Binding-site contacts:
Ligand atom C5 contacts residue VAL449 of chain 1.G at 4.0 Å (hydrophobic).
Ligand atom C2 contacts residue SER450 of chain 1.G at 4.5 Å.
Ligand atom C8 contacts residue VAL259 of chain 1.G at 4.3 Å (hydrophobic).
Ligand atom C7 contacts residue ASN381 of chain 1.G at 4.2 Å.
Ligand atom C6 contacts residue GLY383 of chain 1.G at 4.1 Å.
Ligand atom C8 contacts residue ASN381 of chain 1.G at 3.5 Å.
Ligand atom C3 contacts residue ASN267 of chain 1.G at 3.8 Å.
Ligand atom C3 contacts residue VAL449 of chain 1.G at 4.0 Å (hydrophobic).
Ligand atom N2 contacts residue ASN267 of chain 1.G at 2.8 Å (h-bond).
Ligand atom C1 contacts residue SER450 of chain 1.G at 4.0 Å.
Ligand atom C6 contacts residue CYS382 of chain 1.G at 4.3 Å (hydrophobic).
Ligand atom C8 contacts residue ASN267 of chain 1.G at 3.9 Å.
Ligand atom O6 contacts residue GLY383 of chain 1.G at 3.1 Å (h-bond).
Ligand atom O5 contacts residue ASN267 of chain 1.G at 2.4 Å (h-bond).
Ligand atom O7 contacts residue PRO217 of chain 1.G at 3.8 Å.
Ligand atom O6 contacts residue CYS382 of chain 1.G at 3.9 Å.
Ligand atom C4 contacts residue VAL449 of chain 1.G at 4.4 Å (hydrophobic).
Ligand atom C7 contacts residue ASN267 of chain 1.G at 3.7 Å.
Ligand atom O4 contacts residue VAL449 of chain 1.G at 4.2 Å.
Ligand atom N2 contacts residue SER450 of chain 1.G at 4.0 Å.
Ligand atom O7 contacts residue ASN381 of chain 1.G at 4.0 Å.
Ligand atom C2 contacts residue ASN267 of chain 1.G at 2.5 Å.
Ligand atom O3 contacts residue CYS382 of chain 1.G at 4.4 Å.
Ligand atom C4 contacts residue ASN267 of chain 1.G at 4.2 Å.
Ligand atom C5 contacts residue ASN267 of chain 1.G at 3.7 Å.
Ligand atom O5 contacts residue LYS257 of chain 1.G at 4.1 Å.
Ligand atom C1 contacts residue VAL449 of chain 1.G at 4.4 Å (hydrophobic).
Ligand atom C1 contacts residue ASN267 of chain 1.G at 1.5 Å.

This small molecule binds to this protein.
Small molecule (SMILES): CC(=O)N[C@H]1[C@H](O[C@H]2[C@H](O)[C@@H](NC(C)=O)CO[C@@H]2CO)O[C@H](CO)[C@@H](O[C@@H]2O[C@H](CO[C@H]3O[C@H](CO)[C@@H](O)[C@H](O)[C@@H]3O)[C@@H](O)[C@H](O)[C@@H]2O)[C@@H]1O

Sequence of chain 1.G:
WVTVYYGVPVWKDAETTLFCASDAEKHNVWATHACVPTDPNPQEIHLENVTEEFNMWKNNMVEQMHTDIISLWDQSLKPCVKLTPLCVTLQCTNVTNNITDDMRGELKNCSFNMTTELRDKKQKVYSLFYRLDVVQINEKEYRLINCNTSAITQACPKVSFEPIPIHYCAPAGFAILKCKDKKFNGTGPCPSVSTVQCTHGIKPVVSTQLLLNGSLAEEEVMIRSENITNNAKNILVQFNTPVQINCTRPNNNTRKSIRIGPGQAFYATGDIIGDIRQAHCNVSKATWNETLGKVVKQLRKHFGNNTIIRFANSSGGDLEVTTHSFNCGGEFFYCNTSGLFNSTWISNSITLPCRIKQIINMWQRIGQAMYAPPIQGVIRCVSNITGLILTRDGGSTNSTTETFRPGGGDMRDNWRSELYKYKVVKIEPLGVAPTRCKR